Sequence of chain 1.A:
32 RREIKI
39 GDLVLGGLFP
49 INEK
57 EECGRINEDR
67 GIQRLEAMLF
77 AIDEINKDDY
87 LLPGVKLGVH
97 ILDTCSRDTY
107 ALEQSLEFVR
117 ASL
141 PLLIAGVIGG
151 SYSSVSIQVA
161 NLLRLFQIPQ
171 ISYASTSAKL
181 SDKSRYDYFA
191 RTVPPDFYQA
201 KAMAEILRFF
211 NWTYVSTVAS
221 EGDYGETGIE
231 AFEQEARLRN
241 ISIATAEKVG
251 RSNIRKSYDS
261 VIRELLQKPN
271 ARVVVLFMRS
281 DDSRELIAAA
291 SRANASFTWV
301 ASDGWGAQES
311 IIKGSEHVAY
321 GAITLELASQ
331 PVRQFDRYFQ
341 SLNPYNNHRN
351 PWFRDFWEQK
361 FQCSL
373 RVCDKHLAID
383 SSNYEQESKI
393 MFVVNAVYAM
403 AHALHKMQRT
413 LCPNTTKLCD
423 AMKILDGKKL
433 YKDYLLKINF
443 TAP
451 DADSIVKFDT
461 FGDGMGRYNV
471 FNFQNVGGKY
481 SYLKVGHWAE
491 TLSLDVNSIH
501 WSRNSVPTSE

Binding-site contacts:
Ligand atom O6 contacts residue ASN211 of chain 1.A at 4.4 Å.
Ligand atom C3 contacts residue ASN211 of chain 1.A at 3.8 Å.
Ligand atom C1 contacts residue ASN211 of chain 1.A at 1.4 Å.
Ligand atom O7 contacts residue PHE209 of chain 1.A at 4.1 Å.
Ligand atom C8 contacts residue PHE210 of chain 1.A at 4.4 Å (hydrophobic).
Ligand atom C2 contacts residue ASN211 of chain 1.A at 2.5 Å.
Ligand atom C7 contacts residue ASN211 of chain 1.A at 3.3 Å.
Ligand atom C7 contacts residue PHE209 of chain 1.A at 3.6 Å (hydrophobic).
Ligand atom C5 contacts residue ASN211 of chain 1.A at 3.6 Å.
Ligand atom N2 contacts residue ASN211 of chain 1.A at 3.0 Å (h-bond).
Ligand atom C4 contacts residue ASN211 of chain 1.A at 4.2 Å.
Ligand atom N2 contacts residue PHE209 of chain 1.A at 3.7 Å.
Ligand atom C8 contacts residue PHE209 of chain 1.A at 3.6 Å (hydrophobic).
Ligand atom O7 contacts residue ASN211 of chain 1.A at 2.9 Å (h-bond).
Ligand atom C1 contacts residue PHE209 of chain 1.A at 4.2 Å (hydrophobic).
Ligand atom O5 contacts residue ASN211 of chain 1.A at 2.3 Å (h-bond).
Ligand atom O7 contacts residue PHE210 of chain 1.A at 3.9 Å.

A protein and the small-molecule ligand that binds it are described below.
Small molecule (SMILES): CC(=O)N[C@H]1[C@H](O[C@H]2[C@H](O)[C@@H](NC(C)=O)CO[C@@H]2CO)O[C@H](CO)[C@@H](O)[C@@H]1O